A small-molecule ligand and the protein it binds are described below.
Small molecule (SMILES): Cc1csc([C@](C)(O)c2n[nH]/c(=N/C(=O)Cc3c(F)cccc3F)s2)n1

Binding-site contacts:
Ligand atom O contacts residue MET103 of chain 1.C at 4.1 Å.
Ligand atom N1 contacts residue GLY96 of chain 1.C at 3.5 Å (h-bond).
Ligand atom S contacts residue NAD1 of chain 1.I at 4.3 Å.
Ligand atom C8 contacts residue MET103 of chain 1.C at 4.1 Å (hydrophobic).
Ligand atom S1 contacts residue MET103 of chain 1.C at 3.8 Å.
Ligand atom N1 contacts residue MET98 of chain 1.C at 3.9 Å.
Ligand atom N2 contacts residue PHE97 of chain 1.C at 3.4 Å.
Ligand atom C contacts residue PHE149 of chain 1.C at 3.7 Å (hydrophobic).
Ligand atom C7 contacts residue PHE97 of chain 1.C at 4.2 Å (hydrophobic).
Ligand atom N2 contacts residue MET103 of chain 1.C at 4.0 Å.
Ligand atom C2 contacts residue TYR158 of chain 1.C at 3.7 Å (hydrophobic).
Ligand atom C1 contacts residue NAD1 of chain 1.I at 3.4 Å.
Ligand atom N1 contacts residue PHE97 of chain 1.C at 3.5 Å.
Ligand atom N contacts residue NAD1 of chain 1.I at 2.8 Å (h-bond).
Ligand atom C5 contacts residue NAD1 of chain 1.I at 3.6 Å.
Ligand atom C9 contacts residue GLN100 of chain 1.C at 3.6 Å.
Ligand atom C5 contacts residue GLY96 of chain 1.C at 3.5 Å.
Ligand atom C9 contacts residue PRO99 of chain 1.C at 4.2 Å (hydrophobic).
Ligand atom O1 contacts residue NAD1 of chain 1.I at 4.0 Å.
Ligand atom C contacts residue MET161 of chain 1.C at 4.1 Å (hydrophobic).
Ligand atom C8 contacts residue MET98 of chain 1.C at 3.6 Å (hydrophobic).
Ligand atom C1 contacts residue TYR158 of chain 1.C at 4.4 Å (hydrophobic).
Ligand atom C contacts residue LYS165 of chain 1.C at 4.0 Å.
Ligand atom C7 contacts residue MET98 of chain 1.C at 3.6 Å (hydrophobic).
Ligand atom C2 contacts residue NAD1 of chain 1.I at 3.8 Å.
Ligand atom C7 contacts residue MET103 of chain 1.C at 3.5 Å (hydrophobic).
Ligand atom C contacts residue NAD1 of chain 1.I at 3.1 Å.
Ligand atom C6 contacts residue GLY96 of chain 1.C at 4.3 Å.
Ligand atom N2 contacts residue MET98 of chain 1.C at 3.0 Å (h-bond).
Ligand atom N1 contacts residue MET103 of chain 1.C at 4.5 Å.
Ligand atom N3 contacts residue PHE97 of chain 1.C at 4.2 Å.
Ligand atom N3 contacts residue MET98 of chain 1.C at 2.8 Å (h-bond).
Ligand atom C4 contacts residue NAD1 of chain 1.I at 4.4 Å.
Ligand atom N2 contacts residue GLY96 of chain 1.C at 4.4 Å.
Ligand atom C6 contacts residue MET103 of chain 1.C at 4.4 Å (hydrophobic).
Ligand atom N3 contacts residue MET103 of chain 1.C at 3.6 Å.
Ligand atom N contacts residue MET161 of chain 1.C at 4.3 Å.
Ligand atom C9 contacts residue MET98 of chain 1.C at 3.6 Å (hydrophobic).
Ligand atom C3 contacts residue NAD1 of chain 1.I at 4.0 Å.

Sequence of chain 1.C:
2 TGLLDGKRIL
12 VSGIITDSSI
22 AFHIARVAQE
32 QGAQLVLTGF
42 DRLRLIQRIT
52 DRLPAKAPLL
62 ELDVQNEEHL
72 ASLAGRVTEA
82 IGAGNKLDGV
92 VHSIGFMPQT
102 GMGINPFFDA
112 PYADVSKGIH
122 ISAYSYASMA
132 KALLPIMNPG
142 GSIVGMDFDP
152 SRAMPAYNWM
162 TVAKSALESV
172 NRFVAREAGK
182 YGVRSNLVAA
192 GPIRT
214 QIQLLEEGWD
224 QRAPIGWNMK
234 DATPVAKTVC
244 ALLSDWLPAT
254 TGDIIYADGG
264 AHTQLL